Sequence of chain 1.A:
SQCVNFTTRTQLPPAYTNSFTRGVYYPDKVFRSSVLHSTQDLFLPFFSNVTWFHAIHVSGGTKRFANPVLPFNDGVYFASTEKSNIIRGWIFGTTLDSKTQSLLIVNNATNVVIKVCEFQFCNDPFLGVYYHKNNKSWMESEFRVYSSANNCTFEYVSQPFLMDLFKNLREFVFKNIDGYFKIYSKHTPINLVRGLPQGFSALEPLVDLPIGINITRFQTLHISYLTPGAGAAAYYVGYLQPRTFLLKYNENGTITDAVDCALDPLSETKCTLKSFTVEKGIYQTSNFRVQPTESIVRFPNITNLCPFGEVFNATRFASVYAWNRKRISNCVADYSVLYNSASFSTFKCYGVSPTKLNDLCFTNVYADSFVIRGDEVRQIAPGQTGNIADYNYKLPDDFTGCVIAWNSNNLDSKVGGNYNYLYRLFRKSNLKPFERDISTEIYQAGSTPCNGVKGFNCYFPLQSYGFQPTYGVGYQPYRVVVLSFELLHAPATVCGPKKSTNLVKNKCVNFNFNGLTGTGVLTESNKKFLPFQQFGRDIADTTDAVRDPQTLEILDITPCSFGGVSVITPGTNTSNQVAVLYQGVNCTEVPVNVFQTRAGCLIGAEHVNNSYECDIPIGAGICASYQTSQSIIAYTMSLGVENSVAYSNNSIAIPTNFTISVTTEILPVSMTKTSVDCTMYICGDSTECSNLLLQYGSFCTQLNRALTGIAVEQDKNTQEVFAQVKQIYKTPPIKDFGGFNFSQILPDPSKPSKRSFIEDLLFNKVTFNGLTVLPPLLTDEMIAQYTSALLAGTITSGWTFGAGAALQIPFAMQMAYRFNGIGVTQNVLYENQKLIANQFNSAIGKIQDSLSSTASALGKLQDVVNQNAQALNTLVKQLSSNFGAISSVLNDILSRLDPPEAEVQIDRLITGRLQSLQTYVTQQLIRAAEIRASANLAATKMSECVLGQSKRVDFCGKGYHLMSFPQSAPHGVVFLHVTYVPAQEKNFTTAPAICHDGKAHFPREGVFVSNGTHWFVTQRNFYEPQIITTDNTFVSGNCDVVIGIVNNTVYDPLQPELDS

The small molecule below binds the protein below.
Small molecule (SMILES): CC(=O)N[C@@H]1[C@@H](O)[C@H](O)[C@@H](CO)O[C@H]1O

Binding-site contacts:
Ligand atom C8 contacts residue GLN641 of chain 1.A at 4.2 Å.
Ligand atom N2 contacts residue ASN613 of chain 1.A at 2.9 Å (h-bond).
Ligand atom C2 contacts residue ASN613 of chain 1.A at 2.4 Å.
Ligand atom C5 contacts residue ASN613 of chain 1.A at 3.7 Å.
Ligand atom O5 contacts residue THR615 of chain 1.A at 4.3 Å.
Ligand atom C1 contacts residue THR615 of chain 1.A at 4.5 Å.
Ligand atom C1 contacts residue ASN613 of chain 1.A at 1.4 Å.
Ligand atom C3 contacts residue ASN613 of chain 1.A at 3.8 Å.
Ligand atom O5 contacts residue ASN613 of chain 1.A at 2.4 Å (h-bond).
Ligand atom O7 contacts residue ASN613 of chain 1.A at 4.2 Å.
Ligand atom C7 contacts residue ASN613 of chain 1.A at 3.8 Å.
Ligand atom C4 contacts residue ASN613 of chain 1.A at 4.2 Å.